Sequence of chain 2.A:
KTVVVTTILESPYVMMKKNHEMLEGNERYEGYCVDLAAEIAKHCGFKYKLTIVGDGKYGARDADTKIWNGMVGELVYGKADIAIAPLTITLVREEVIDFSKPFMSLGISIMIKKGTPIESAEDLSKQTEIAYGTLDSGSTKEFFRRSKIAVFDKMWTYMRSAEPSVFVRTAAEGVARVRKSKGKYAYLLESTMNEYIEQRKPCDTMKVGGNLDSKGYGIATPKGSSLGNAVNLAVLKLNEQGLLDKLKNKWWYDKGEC

A small-molecule ligand and the protein it binds are described below.
Small molecule (SMILES): N[C@@H](Cn1oc(=O)[nH]c1=O)C(=O)O

Binding-site contacts:
Ligand atom O16 contacts residue LEU90 of chain 2.A at 3.6 Å.
Ligand atom C04 contacts residue THR143 of chain 2.A at 3.4 Å.
Ligand atom C02 contacts residue GLU193 of chain 2.A at 3.3 Å.
Ligand atom N15 contacts residue THR143 of chain 2.A at 2.9 Å (h-bond).
Ligand atom N14 contacts residue LEU138 of chain 2.A at 3.7 Å.
Ligand atom C05 contacts residue THR143 of chain 2.A at 4.0 Å.
Ligand atom NP3 contacts residue PRO89 of chain 2.A at 2.6 Å (h-bond).
Ligand atom O18 contacts residue LEU138 of chain 2.A at 4.0 Å.
Ligand atom O20 contacts residue MET196 of chain 2.A at 4.0 Å.
Ligand atom C02 contacts residue THR91 of chain 2.A at 3.3 Å.
Ligand atom O16 contacts residue TYR61 of chain 2.A at 3.5 Å.
Ligand atom N14 contacts residue GLU193 of chain 2.A at 3.8 Å.
Ligand atom O16 contacts residue PRO89 of chain 2.A at 3.7 Å.
Ligand atom O18 contacts residue GLY141 of chain 2.A at 3.4 Å.
Ligand atom O18 contacts residue SER142 of chain 2.A at 3.1 Å (h-bond).
Ligand atom NP3 contacts residue TYR61 of chain 2.A at 3.9 Å.
Ligand atom C02 contacts residue PRO89 of chain 2.A at 3.9 Å (hydrophobic).
Ligand atom O16 contacts residue THR91 of chain 2.A at 2.9 Å (h-bond).
Ligand atom O17 contacts residue ARG96 of chain 2.A at 2.8 Å (salt-bridge).
Ligand atom O17 contacts residue TYR61 of chain 2.A at 3.5 Å.
Ligand atom C05 contacts residue GLU193 of chain 2.A at 3.4 Å.
Ligand atom C04 contacts residue LEU138 of chain 2.A at 3.8 Å (hydrophobic).
Ligand atom C01 contacts residue SER142 of chain 2.A at 3.2 Å.
Ligand atom O16 contacts residue ARG96 of chain 2.A at 2.7 Å (salt-bridge).
Ligand atom NP3 contacts residue TYR220 of chain 2.A at 3.8 Å.
Ligand atom C03 contacts residue TYR61 of chain 2.A at 3.2 Å (hydrophobic).
Ligand atom O17 contacts residue GLY141 of chain 2.A at 3.2 Å.
Ligand atom O17 contacts residue SER142 of chain 2.A at 2.6 Å (h-bond).
Ligand atom NP3 contacts residue THR91 of chain 2.A at 2.8 Å (h-bond).
Ligand atom O19 contacts residue LEU192 of chain 2.A at 3.4 Å.
Ligand atom C02 contacts residue SER142 of chain 2.A at 3.3 Å.
Ligand atom C01 contacts residue TYR61 of chain 2.A at 3.6 Å (hydrophobic).
Ligand atom O18 contacts residue THR143 of chain 2.A at 3.1 Å (h-bond).
Ligand atom O16 contacts residue SER142 of chain 2.A at 3.9 Å.
Ligand atom C01 contacts residue THR91 of chain 2.A at 3.5 Å.
Ligand atom C02 contacts residue TYR61 of chain 2.A at 3.9 Å (hydrophobic).
Ligand atom O20 contacts residue GLU193 of chain 2.A at 3.1 Å (salt-bridge).
Ligand atom C01 contacts residue ARG96 of chain 2.A at 3.3 Å.
Ligand atom O19 contacts residue GLU193 of chain 2.A at 2.7 Å (salt-bridge).
Ligand atom NP3 contacts residue GLU193 of chain 2.A at 3.0 Å (salt-bridge).